Sequence of chain 1.B:
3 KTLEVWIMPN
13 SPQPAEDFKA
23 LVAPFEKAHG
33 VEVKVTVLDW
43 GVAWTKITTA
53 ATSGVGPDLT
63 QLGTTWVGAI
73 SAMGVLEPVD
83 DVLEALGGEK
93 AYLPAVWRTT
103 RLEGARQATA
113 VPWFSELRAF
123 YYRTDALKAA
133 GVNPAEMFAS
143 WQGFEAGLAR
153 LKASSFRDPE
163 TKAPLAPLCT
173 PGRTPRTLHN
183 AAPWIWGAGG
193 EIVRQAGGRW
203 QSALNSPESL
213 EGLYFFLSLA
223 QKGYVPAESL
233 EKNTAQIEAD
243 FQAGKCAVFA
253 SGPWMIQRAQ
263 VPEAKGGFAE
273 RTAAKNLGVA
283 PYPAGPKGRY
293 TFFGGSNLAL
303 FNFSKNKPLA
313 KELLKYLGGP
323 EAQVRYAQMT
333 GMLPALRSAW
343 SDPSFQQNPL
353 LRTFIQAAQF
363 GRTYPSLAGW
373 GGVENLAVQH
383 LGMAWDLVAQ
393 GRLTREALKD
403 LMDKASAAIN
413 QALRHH

Binding-site contacts:
Ligand atom C2 contacts residue ARG178 of chain 1.B at 3.9 Å.
Ligand atom O1 contacts residue THR236 of chain 1.B at 3.8 Å.
Ligand atom C4 contacts residue THR67 of chain 1.B at 3.4 Å.
Ligand atom O6 contacts residue THR67 of chain 1.B at 3.9 Å.
Ligand atom O2 contacts residue GLU118 of chain 1.B at 2.5 Å (salt-bridge).
Ligand atom O4 contacts residue GLU118 of chain 1.B at 3.5 Å (salt-bridge).
Ligand atom C2 contacts residue GLU118 of chain 1.B at 3.2 Å.
Ligand atom O2 contacts residue GLY297 of chain 1.B at 3.0 Å (h-bond).
Ligand atom O6 contacts residue GLU376 of chain 1.B at 3.9 Å.
Ligand atom O2 contacts residue ARG178 of chain 1.B at 3.1 Å (salt-bridge).
Ligand atom C5 contacts residue TRP256 of chain 1.B at 4.0 Å (hydrophobic).
Ligand atom C4 contacts residue HIS181 of chain 1.B at 4.0 Å.
Ligand atom O3 contacts residue GLY297 of chain 1.B at 3.2 Å (h-bond).
Ligand atom O3 contacts residue ARG178 of chain 1.B at 3.0 Å (salt-bridge).
Ligand atom O3 contacts residue GLY296 of chain 1.B at 3.4 Å.
Ligand atom C5 contacts residue TRP42 of chain 1.B at 3.8 Å (hydrophobic).
Ligand atom O3 contacts residue THR67 of chain 1.B at 3.8 Å.
Ligand atom O6 contacts residue ARG178 of chain 1.B at 3.5 Å.
Ligand atom O4 contacts residue ARG120 of chain 1.B at 3.4 Å (salt-bridge).
Ligand atom O4 contacts residue GLY65 of chain 1.B at 3.2 Å.
Ligand atom C6 contacts residue TRP68 of chain 1.B at 3.7 Å (hydrophobic).
Ligand atom C6 contacts residue THR67 of chain 1.B at 4.0 Å.
Ligand atom O6 contacts residue TRP68 of chain 1.B at 4.0 Å.
Ligand atom O1 contacts residue TRP256 of chain 1.B at 4.0 Å.
Ligand atom O3 contacts residue PHE294 of chain 1.B at 3.6 Å.
Ligand atom C2 contacts residue TRP42 of chain 1.B at 3.6 Å (hydrophobic).
Ligand atom C6 contacts residue MET334 of chain 1.B at 4.0 Å (hydrophobic).
Ligand atom C3 contacts residue THR66 of chain 1.B at 3.8 Å.
Ligand atom C6 contacts residue TRP42 of chain 1.B at 3.8 Å (hydrophobic).
Ligand atom O4 contacts residue THR66 of chain 1.B at 3.3 Å (h-bond).
Ligand atom O6 contacts residue HIS181 of chain 1.B at 3.2 Å (h-bond).
Ligand atom O5 contacts residue TRP42 of chain 1.B at 3.6 Å (h-bond).
Ligand atom O5 contacts residue HIS181 of chain 1.B at 3.5 Å (h-bond).
Ligand atom C1 contacts residue TRP42 of chain 1.B at 3.9 Å (hydrophobic).
Ligand atom C2 contacts residue GLY297 of chain 1.B at 3.9 Å.
Ligand atom C3 contacts residue GLY297 of chain 1.B at 3.2 Å.
Ligand atom C6 contacts residue TRP256 of chain 1.B at 3.8 Å (hydrophobic).
Ligand atom O4 contacts residue THR67 of chain 1.B at 2.6 Å (h-bond).
Ligand atom O3 contacts residue THR66 of chain 1.B at 2.7 Å (h-bond).
Ligand atom O6 contacts residue TRP42 of chain 1.B at 3.5 Å.

The small molecule below binds the protein below.
Small molecule (SMILES): OC[C@H]1O[C@@H](O[C@H]2[C@H](O)[C@@H](O)[C@@H](O)O[C@@H]2CO)[C@H](O)[C@@H](O)[C@@H]1O